Binding-site contacts:
Ligand atom C3 contacts residue GLU193 of chain 1.A at 3.5 Å.
Ligand atom C11 contacts residue GLU193 of chain 1.A at 3.6 Å.
Ligand atom C25 contacts residue THR91 of chain 1.A at 3.6 Å.
Ligand atom O8 contacts residue GLU193 of chain 1.A at 3.4 Å (salt-bridge).
Ligand atom C11 contacts residue THR91 of chain 1.A at 3.3 Å.
Ligand atom C6 contacts residue TYR61 of chain 1.A at 3.6 Å (hydrophobic).
Ligand atom C25 contacts residue TYR61 of chain 1.A at 3.7 Å (hydrophobic).
Ligand atom N1 contacts residue THR143 of chain 1.A at 2.9 Å (h-bond).
Ligand atom O28 contacts residue GLY141 of chain 1.A at 3.2 Å.
Ligand atom C2 contacts residue THR143 of chain 1.A at 3.2 Å.
Ligand atom C12 contacts residue TYR61 of chain 1.A at 3.6 Å (hydrophobic).
Ligand atom C12 contacts residue TYR220 of chain 1.A at 3.5 Å (hydrophobic).
Ligand atom O4 contacts residue SER142 of chain 1.A at 3.5 Å (h-bond).
Ligand atom N24 contacts residue PRO89 of chain 1.A at 2.8 Å (h-bond).
Ligand atom C14 contacts residue TYR61 of chain 1.A at 3.4 Å (hydrophobic).
Ligand atom C11 contacts residue SER142 of chain 1.A at 3.3 Å.
Ligand atom C13 contacts residue MET196 of chain 1.A at 3.3 Å (hydrophobic).
Ligand atom O4 contacts residue GLY141 of chain 1.A at 3.9 Å.
Ligand atom N24 contacts residue TYR220 of chain 1.A at 3.5 Å.
Ligand atom C12 contacts residue PRO89 of chain 1.A at 3.7 Å (hydrophobic).
Ligand atom N24 contacts residue THR91 of chain 1.A at 2.8 Å (h-bond).
Ligand atom C25 contacts residue ARG96 of chain 1.A at 3.3 Å.
Ligand atom C5 contacts residue GLU193 of chain 1.A at 3.3 Å.
Ligand atom C14 contacts residue THR174 of chain 1.A at 3.1 Å.
Ligand atom C12 contacts residue GLU193 of chain 1.A at 3.3 Å.
Ligand atom O28 contacts residue TYR61 of chain 1.A at 3.4 Å.
Ligand atom C25 contacts residue SER142 of chain 1.A at 3.4 Å.
Ligand atom C13 contacts residue GLU193 of chain 1.A at 3.8 Å.
Ligand atom O27 contacts residue PRO89 of chain 1.A at 3.6 Å.
Ligand atom C7 contacts residue GLU193 of chain 1.A at 3.6 Å.
Ligand atom O27 contacts residue ARG96 of chain 1.A at 2.7 Å (salt-bridge).
Ligand atom O27 contacts residue THR91 of chain 1.A at 2.8 Å (h-bond).
Ligand atom O27 contacts residue TYR61 of chain 1.A at 3.6 Å.
Ligand atom O28 contacts residue ARG96 of chain 1.A at 2.8 Å (salt-bridge).
Ligand atom C14 contacts residue GLU13 of chain 1.A at 3.2 Å.
Ligand atom O27 contacts residue LEU90 of chain 1.A at 3.5 Å.
Ligand atom O28 contacts residue SER142 of chain 1.A at 2.9 Å (h-bond).
Ligand atom O4 contacts residue THR143 of chain 1.A at 3.0 Å (h-bond).
Ligand atom N24 contacts residue GLU193 of chain 1.A at 2.8 Å (salt-bridge).
Ligand atom N1 contacts residue GLU193 of chain 1.A at 3.8 Å.

The small molecule below binds the protein below.
Small molecule (SMILES): CC(C)(C)c1onc([O-])c1C[C@H]([NH3+])C(=O)[O-]

Sequence of chain 1.A:
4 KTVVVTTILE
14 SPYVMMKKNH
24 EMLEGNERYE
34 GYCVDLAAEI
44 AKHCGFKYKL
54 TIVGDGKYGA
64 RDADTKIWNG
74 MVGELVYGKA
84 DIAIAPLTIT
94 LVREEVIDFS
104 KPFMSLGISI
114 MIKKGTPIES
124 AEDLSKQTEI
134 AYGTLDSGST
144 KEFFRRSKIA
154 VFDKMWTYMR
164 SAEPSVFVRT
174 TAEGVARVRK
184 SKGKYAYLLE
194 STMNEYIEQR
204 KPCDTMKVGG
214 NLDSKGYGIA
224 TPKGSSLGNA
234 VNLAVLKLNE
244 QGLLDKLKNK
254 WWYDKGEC